Binding-site contacts:
Ligand atom C1 contacts residue PHE123 of chain 2.B at 3.8 Å (hydrophobic).
Ligand atom O5 contacts residue HIS125 of chain 2.B at 3.8 Å.
Ligand atom O2 contacts residue ASP116 of chain 2.A at 3.8 Å.
Ligand atom C4 contacts residue ALA121 of chain 2.B at 3.2 Å (hydrophobic).
Ligand atom O2 contacts residue HIS125 of chain 2.B at 2.6 Å (h-bond).
Ligand atom C3 contacts residue SO41 of chain 2.I at 3.0 Å.
Ligand atom C4 contacts residue THR122 of chain 2.B at 3.7 Å.
Ligand atom C1 contacts residue SO41 of chain 2.I at 3.6 Å.
Ligand atom C2 contacts residue ASP116 of chain 2.A at 3.0 Å.
Ligand atom O5 contacts residue PHE123 of chain 2.B at 2.4 Å (h-bond).
Ligand atom O5 contacts residue ASP116 of chain 2.A at 2.5 Å (salt-bridge).
Ligand atom O4 contacts residue THR122 of chain 2.B at 3.4 Å.
Ligand atom C1 contacts residue LYS62 of chain 2.B at 3.2 Å.
Ligand atom C2 contacts residue PHE123 of chain 2.B at 3.1 Å (hydrophobic).
Ligand atom O5 contacts residue SO41 of chain 2.I at 3.6 Å.
Ligand atom O3 contacts residue ARG259 of chain 2.B at 3.6 Å.
Ligand atom O2 contacts residue PHE123 of chain 2.B at 3.8 Å.
Ligand atom C3 contacts residue ARG102 of chain 2.B at 3.2 Å.
Ligand atom C1 contacts residue HIS125 of chain 2.B at 3.7 Å.
Ligand atom C2 contacts residue SO41 of chain 2.I at 3.1 Å.
Ligand atom O1 contacts residue GLN131 of chain 2.B at 3.2 Å (h-bond).
Ligand atom O2 contacts residue ALA124 of chain 2.B at 3.3 Å.
Ligand atom C4 contacts residue SO41 of chain 2.I at 3.0 Å.
Ligand atom C1 contacts residue ASP116 of chain 2.A at 3.6 Å.
Ligand atom C5 contacts residue SO41 of chain 2.I at 3.7 Å.
Ligand atom C2 contacts residue GLN131 of chain 2.B at 3.2 Å.
Ligand atom C5 contacts residue THR122 of chain 2.B at 3.7 Å.
Ligand atom O2 contacts residue LYS62 of chain 2.B at 2.9 Å (salt-bridge).
Ligand atom O1 contacts residue LYS62 of chain 2.B at 3.7 Å.
Ligand atom C5 contacts residue ALA121 of chain 2.B at 3.7 Å (hydrophobic).
Ligand atom C3 contacts residue GLN131 of chain 2.B at 3.0 Å.
Ligand atom C1 contacts residue GLN131 of chain 2.B at 3.5 Å.
Ligand atom O1 contacts residue ARG102 of chain 2.B at 2.9 Å (salt-bridge).
Ligand atom O5 contacts residue LYS62 of chain 2.B at 3.8 Å.
Ligand atom O4 contacts residue ALA121 of chain 2.B at 3.3 Å (h-bond).
Ligand atom C1 contacts residue ARG102 of chain 2.B at 3.7 Å.
Ligand atom O2 contacts residue ASP279 of chain 2.B at 3.3 Å (salt-bridge).
Ligand atom C3 contacts residue ASP116 of chain 2.A at 3.8 Å.
Ligand atom C1 contacts residue ALA124 of chain 2.B at 3.8 Å (hydrophobic).
Ligand atom C2 contacts residue LYS62 of chain 2.B at 3.7 Å.

Sequence of chain 2.A:
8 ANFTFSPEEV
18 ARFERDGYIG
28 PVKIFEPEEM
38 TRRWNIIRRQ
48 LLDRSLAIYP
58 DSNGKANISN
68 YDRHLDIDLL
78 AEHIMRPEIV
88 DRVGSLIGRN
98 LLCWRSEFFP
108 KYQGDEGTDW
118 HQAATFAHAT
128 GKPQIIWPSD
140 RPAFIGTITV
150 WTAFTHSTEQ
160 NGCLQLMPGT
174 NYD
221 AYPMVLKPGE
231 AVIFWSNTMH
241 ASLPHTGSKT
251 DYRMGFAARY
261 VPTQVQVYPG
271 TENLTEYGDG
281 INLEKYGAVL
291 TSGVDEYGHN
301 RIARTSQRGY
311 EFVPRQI

The small molecule below binds the protein below.
Small molecule (SMILES): O=C(O)CCC(=O)C(=O)O

Sequence of chain 2.B:
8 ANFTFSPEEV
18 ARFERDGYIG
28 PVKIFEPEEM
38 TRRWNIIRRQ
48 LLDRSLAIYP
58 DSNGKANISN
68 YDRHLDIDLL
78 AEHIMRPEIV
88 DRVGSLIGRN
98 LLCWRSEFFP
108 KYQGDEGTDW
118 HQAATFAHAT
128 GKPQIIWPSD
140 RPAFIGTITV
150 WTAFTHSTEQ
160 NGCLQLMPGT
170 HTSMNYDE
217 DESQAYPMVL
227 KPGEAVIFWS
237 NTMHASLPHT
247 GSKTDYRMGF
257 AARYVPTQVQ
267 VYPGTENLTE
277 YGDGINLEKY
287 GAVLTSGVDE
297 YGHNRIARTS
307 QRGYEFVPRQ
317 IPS